Sequence of chain 50.G:
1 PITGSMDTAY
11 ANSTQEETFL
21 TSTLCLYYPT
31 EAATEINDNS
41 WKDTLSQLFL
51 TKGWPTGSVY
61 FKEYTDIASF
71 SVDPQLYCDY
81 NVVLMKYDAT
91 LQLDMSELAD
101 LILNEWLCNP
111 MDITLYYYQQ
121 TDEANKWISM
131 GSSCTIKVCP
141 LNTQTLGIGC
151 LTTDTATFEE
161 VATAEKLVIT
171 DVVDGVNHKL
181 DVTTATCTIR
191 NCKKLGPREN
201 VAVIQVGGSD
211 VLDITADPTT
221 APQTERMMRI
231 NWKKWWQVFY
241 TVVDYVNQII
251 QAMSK

Binding-site contacts:
Ligand atom C7 contacts residue ASN12 of chain 50.G at 3.9 Å.
Ligand atom O7 contacts residue ASN12 of chain 50.G at 3.6 Å.
Ligand atom N2 contacts residue ASN12 of chain 50.G at 3.8 Å.
Ligand atom C5 contacts residue ASN12 of chain 50.G at 4.1 Å.
Ligand atom O5 contacts residue ASN12 of chain 50.G at 2.7 Å (h-bond).
Ligand atom C2 contacts residue ASN12 of chain 50.G at 3.3 Å.
Ligand atom C1 contacts residue ASN12 of chain 50.G at 2.2 Å.

This protein binds this small molecule.
Small molecule (SMILES): CC(=O)N[C@H]1[C@H](O[C@H]2[C@H](O)[C@@H](NC(C)=O)CO[C@@H]2CO)O[C@H](CO)[C@@H](O)[C@@H]1O